Binding-site contacts:
Ligand atom C11 contacts residue PHE262 of chain 1.B at 3.7 Å (hydrophobic).
Ligand atom O2 contacts residue PHE294 of chain 1.B at 4.4 Å.
Ligand atom N7 contacts residue PHE294 of chain 1.B at 4.1 Å.
Ligand atom C10 contacts residue GLN291 of chain 1.B at 3.6 Å.
Ligand atom N7 contacts residue ILE258 of chain 1.B at 4.1 Å.
Ligand atom C2 contacts residue MET279 of chain 1.B at 4.0 Å (hydrophobic).
Ligand atom N1 contacts residue PHE294 of chain 1.B at 3.9 Å.
Ligand atom N1 contacts residue PHE262 of chain 1.B at 4.3 Å.
Ligand atom N9 contacts residue ILE258 of chain 1.B at 4.3 Å.
Ligand atom C4 contacts residue PHE294 of chain 1.B at 4.1 Å (hydrophobic).
Ligand atom N3 contacts residue PHE294 of chain 1.B at 4.3 Å.
Ligand atom N9 contacts residue PHE262 of chain 1.B at 4.5 Å.
Ligand atom O6 contacts residue ILE258 of chain 1.B at 4.3 Å.
Ligand atom C8 contacts residue TYR81 of chain 1.B at 4.5 Å (hydrophobic).
Ligand atom C10 contacts residue PHE294 of chain 1.B at 3.8 Å (hydrophobic).
Ligand atom C5 contacts residue ILE258 of chain 1.B at 4.1 Å (hydrophobic).
Ligand atom C4 contacts residue PHE262 of chain 1.B at 4.0 Å (hydrophobic).
Ligand atom C12 contacts residue PHE294 of chain 1.B at 4.4 Å (hydrophobic).
Ligand atom N3 contacts residue PHE262 of chain 1.B at 3.7 Å.
Ligand atom C13 contacts residue MET195 of chain 1.B at 3.2 Å (hydrophobic).
Ligand atom O2 contacts residue PHE262 of chain 1.B at 3.9 Å.
Ligand atom C10 contacts residue SER290 of chain 1.B at 4.2 Å.
Ligand atom C8 contacts residue ILE258 of chain 1.B at 4.1 Å (hydrophobic).
Ligand atom N1 contacts residue GLN291 of chain 1.B at 4.3 Å.
Ligand atom C5 contacts residue PHE294 of chain 1.B at 3.8 Å (hydrophobic).
Ligand atom C10 contacts residue MET279 of chain 1.B at 3.9 Å (hydrophobic).
Ligand atom C12 contacts residue MET195 of chain 1.B at 4.4 Å (hydrophobic).
Ligand atom C14 contacts residue MET279 of chain 1.B at 4.3 Å (hydrophobic).
Ligand atom C6 contacts residue ILE258 of chain 1.B at 4.4 Å (hydrophobic).
Ligand atom C6 contacts residue GLN291 of chain 1.B at 4.0 Å.
Ligand atom O2 contacts residue MET279 of chain 1.B at 2.9 Å.
Ligand atom C2 contacts residue PHE262 of chain 1.B at 3.8 Å (hydrophobic).
Ligand atom C6 contacts residue PHE294 of chain 1.B at 3.7 Å (hydrophobic).
Ligand atom C2 contacts residue PHE294 of chain 1.B at 4.2 Å (hydrophobic).
Ligand atom C4 contacts residue ILE258 of chain 1.B at 4.5 Å (hydrophobic).
Ligand atom O6 contacts residue PHE294 of chain 1.B at 3.6 Å.
Ligand atom O6 contacts residue GLN291 of chain 1.B at 3.0 Å (h-bond).

Sequence of chain 1.B:
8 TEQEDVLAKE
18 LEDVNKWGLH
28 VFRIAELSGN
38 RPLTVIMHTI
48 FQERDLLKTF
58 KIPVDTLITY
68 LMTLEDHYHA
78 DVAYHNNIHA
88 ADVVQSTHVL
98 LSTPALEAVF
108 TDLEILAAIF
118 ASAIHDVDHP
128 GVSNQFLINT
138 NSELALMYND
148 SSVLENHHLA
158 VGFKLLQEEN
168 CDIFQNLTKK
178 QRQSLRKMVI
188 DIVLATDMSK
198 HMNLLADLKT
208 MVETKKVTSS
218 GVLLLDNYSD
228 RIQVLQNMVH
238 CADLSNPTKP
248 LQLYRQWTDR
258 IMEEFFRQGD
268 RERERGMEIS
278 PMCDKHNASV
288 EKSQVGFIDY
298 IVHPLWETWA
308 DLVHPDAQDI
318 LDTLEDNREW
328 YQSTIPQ

This protein binds this small molecule.
Small molecule (SMILES): CC(C)Cn1c(=O)n(C)c(=O)c2nc[nH]c21